Sequence of chain 2.A:
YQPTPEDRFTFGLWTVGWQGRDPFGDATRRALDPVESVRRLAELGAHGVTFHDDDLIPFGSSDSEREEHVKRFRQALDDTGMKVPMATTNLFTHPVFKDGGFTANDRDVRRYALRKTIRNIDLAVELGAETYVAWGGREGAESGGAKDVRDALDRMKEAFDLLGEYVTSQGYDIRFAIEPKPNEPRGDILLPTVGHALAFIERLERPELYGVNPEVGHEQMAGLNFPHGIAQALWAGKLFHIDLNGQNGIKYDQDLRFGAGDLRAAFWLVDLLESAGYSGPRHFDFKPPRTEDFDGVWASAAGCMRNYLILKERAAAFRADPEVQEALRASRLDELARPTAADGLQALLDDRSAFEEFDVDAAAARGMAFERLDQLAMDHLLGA

Binding-site contacts:
Ligand atom O3 contacts residue ASP287 of chain 4.A at 2.8 Å (salt-bridge).
Ligand atom O2 contacts residue TRP137 of chain 4.A at 3.8 Å.
Ligand atom C1 contacts residue HIS54 of chain 4.A at 3.5 Å.
Ligand atom C3 contacts residue MN1 of chain 4.C at 3.1 Å.
Ligand atom O6 contacts residue THR90 of chain 4.A at 2.8 Å (h-bond).
Ligand atom O2 contacts residue PHE26 of chain 2.A at 3.4 Å.
Ligand atom O5 contacts residue HIS54 of chain 4.A at 2.9 Å (h-bond).
Ligand atom C2 contacts residue TRP137 of chain 4.A at 3.5 Å (hydrophobic).
Ligand atom O4 contacts residue GLU217 of chain 4.A at 4.2 Å.
Ligand atom C6 contacts residue VAL135 of chain 4.A at 3.7 Å (hydrophobic).
Ligand atom C4 contacts residue ASP287 of chain 4.A at 3.7 Å.
Ligand atom C1 contacts residue TRP137 of chain 4.A at 3.7 Å (hydrophobic).
Ligand atom C6 contacts residue THR90 of chain 4.A at 3.7 Å.
Ligand atom C5 contacts residue GLU181 of chain 4.A at 3.9 Å.
Ligand atom C5 contacts residue TRP16 of chain 4.A at 4.2 Å (hydrophobic).
Ligand atom O3 contacts residue GLU217 of chain 4.A at 3.1 Å (salt-bridge).
Ligand atom O3 contacts residue GLU181 of chain 4.A at 2.9 Å (salt-bridge).
Ligand atom C6 contacts residue TRP137 of chain 4.A at 3.6 Å (hydrophobic).
Ligand atom O3 contacts residue HIS220 of chain 4.A at 3.3 Å.
Ligand atom O4 contacts residue GLU181 of chain 4.A at 2.5 Å (salt-bridge).
Ligand atom O4 contacts residue ASP245 of chain 4.A at 2.9 Å (salt-bridge).
Ligand atom O1 contacts residue HIS54 of chain 4.A at 3.3 Å.
Ligand atom O1 contacts residue PHE94 of chain 4.A at 4.1 Å.
Ligand atom C6 contacts residue HIS54 of chain 4.A at 4.0 Å.
Ligand atom C3 contacts residue GLU181 of chain 4.A at 3.9 Å.
Ligand atom C5 contacts residue HIS54 of chain 4.A at 3.5 Å.
Ligand atom C6 contacts residue GLU181 of chain 4.A at 3.5 Å.
Ligand atom O3 contacts residue MN1 of chain 4.C at 2.3 Å.
Ligand atom C4 contacts residue TRP137 of chain 4.A at 4.3 Å (hydrophobic).
Ligand atom O5 contacts residue PHE94 of chain 4.A at 3.9 Å.
Ligand atom O6 contacts residue TRP137 of chain 4.A at 4.0 Å.
Ligand atom O4 contacts residue ASP287 of chain 4.A at 3.0 Å (salt-bridge).
Ligand atom C3 contacts residue ASP287 of chain 4.A at 3.1 Å.
Ligand atom C4 contacts residue MN1 of chain 4.C at 3.1 Å.
Ligand atom O6 contacts residue HIS54 of chain 4.A at 3.0 Å (h-bond).
Ligand atom O5 contacts residue TRP137 of chain 4.A at 3.6 Å.
Ligand atom C1 contacts residue PHE94 of chain 4.A at 3.8 Å (hydrophobic).
Ligand atom O4 contacts residue MN1 of chain 4.C at 2.2 Å.
Ligand atom O1 contacts residue TRP16 of chain 4.A at 3.6 Å (h-bond).
Ligand atom C4 contacts residue GLU181 of chain 4.A at 3.1 Å.

The small molecule below binds the protein below.
Small molecule (SMILES): OC[C@H]1O[C@H](O)[C@H](O)[C@@H](O)[C@@H]1O

Sequence of chain 4.A:
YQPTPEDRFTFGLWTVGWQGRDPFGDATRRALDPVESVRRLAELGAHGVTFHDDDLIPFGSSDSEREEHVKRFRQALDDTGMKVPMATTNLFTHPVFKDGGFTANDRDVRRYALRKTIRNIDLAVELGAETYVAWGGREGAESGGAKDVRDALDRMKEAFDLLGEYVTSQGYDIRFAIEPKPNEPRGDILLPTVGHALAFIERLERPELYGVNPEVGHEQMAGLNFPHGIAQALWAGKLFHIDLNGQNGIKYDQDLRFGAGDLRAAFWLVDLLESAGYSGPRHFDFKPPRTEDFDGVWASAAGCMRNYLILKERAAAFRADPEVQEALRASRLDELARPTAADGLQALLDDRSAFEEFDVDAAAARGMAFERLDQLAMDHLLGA